Sequence of chain 1.A:
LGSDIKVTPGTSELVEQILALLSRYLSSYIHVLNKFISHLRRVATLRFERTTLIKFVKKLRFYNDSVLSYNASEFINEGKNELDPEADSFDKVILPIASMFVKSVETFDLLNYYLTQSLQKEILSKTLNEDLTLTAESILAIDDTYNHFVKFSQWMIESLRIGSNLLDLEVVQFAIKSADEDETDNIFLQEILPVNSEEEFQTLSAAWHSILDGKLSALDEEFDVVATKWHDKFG

A protein and the small-molecule ligand that binds it are described below.
Small molecule (SMILES): CC[C@H](C)[C@H](N)C(=O)N[C@@H](CO)C(=O)N[C@H](C(=O)N1CCC[C@H]1C(=O)N1CCC[C@H]1C(=O)NCC(=O)N[C@H](C=O)C(C)C)C(C)C

Binding-site contacts:
Ligand atom O contacts residue LEU200 of chain 1.A at 3.4 Å.
Ligand atom CG1 contacts residue ILE194 of chain 1.A at 4.2 Å (hydrophobic).
Ligand atom N contacts residue ILE194 of chain 1.A at 3.5 Å.
Ligand atom CB contacts residue ALA214 of chain 1.A at 3.4 Å (hydrophobic).
Ligand atom O contacts residue LEU200 of chain 1.A at 3.4 Å (h-bond).
Ligand atom CG2 contacts residue LYS153 of chain 1.A at 4.2 Å.
Ligand atom CG contacts residue LEU211 of chain 1.A at 4.2 Å (hydrophobic).
Ligand atom O contacts residue TRP215 of chain 1.A at 3.7 Å.
Ligand atom O contacts residue ILE199 of chain 1.A at 3.6 Å.
Ligand atom C contacts residue LEU211 of chain 1.A at 4.2 Å (hydrophobic).
Ligand atom CB contacts residue ILE218 of chain 1.A at 3.9 Å (hydrophobic).
Ligand atom CB contacts residue ILE194 of chain 1.A at 3.2 Å (hydrophobic).
Ligand atom CB contacts residue HIS150 of chain 1.A at 4.1 Å.
Ligand atom C contacts residue GLU198 of chain 1.A at 4.1 Å.
Ligand atom CD1 contacts residue LYS153 of chain 1.A at 3.4 Å.
Ligand atom O contacts residue HIS150 of chain 1.A at 3.8 Å.
Ligand atom CA contacts residue ILE194 of chain 1.A at 4.0 Å (hydrophobic).
Ligand atom CG2 contacts residue LEU211 of chain 1.A at 3.7 Å (hydrophobic).
Ligand atom O contacts residue LEU211 of chain 1.A at 3.5 Å.
Ligand atom CG2 contacts residue TRP157 of chain 1.A at 3.6 Å (hydrophobic).
Ligand atom OG contacts residue HIS150 of chain 1.A at 3.6 Å.
Ligand atom CA contacts residue HIS150 of chain 1.A at 4.0 Å.
Ligand atom CG2 contacts residue TRP215 of chain 1.A at 3.8 Å (hydrophobic).
Ligand atom O contacts residue GLU198 of chain 1.A at 3.2 Å (salt-bridge).
Ligand atom N contacts residue ILE218 of chain 1.A at 4.1 Å.
Ligand atom CD contacts residue TRP215 of chain 1.A at 3.4 Å (hydrophobic).
Ligand atom CD1 contacts residue ILE194 of chain 1.A at 3.7 Å (hydrophobic).
Ligand atom N contacts residue HIS150 of chain 1.A at 3.1 Å (h-bond).
Ligand atom C contacts residue HIS150 of chain 1.A at 3.6 Å.
Ligand atom CG contacts residue ALA214 of chain 1.A at 4.2 Å (hydrophobic).
Ligand atom CG1 contacts residue HIS150 of chain 1.A at 3.6 Å.
Ligand atom CB contacts residue TRP157 of chain 1.A at 4.1 Å (hydrophobic).
Ligand atom CD contacts residue ILE218 of chain 1.A at 4.2 Å (hydrophobic).
Ligand atom CG1 contacts residue TRP157 of chain 1.A at 3.5 Å (hydrophobic).
Ligand atom CG2 contacts residue ILE194 of chain 1.A at 3.4 Å (hydrophobic).
Ligand atom CG contacts residue TRP215 of chain 1.A at 3.6 Å (hydrophobic).
Ligand atom C contacts residue ILE218 of chain 1.A at 4.0 Å (hydrophobic).
Ligand atom O contacts residue ILE218 of chain 1.A at 3.8 Å.
Ligand atom CA contacts residue HIS150 of chain 1.A at 3.4 Å.
Ligand atom CB contacts residue HIS150 of chain 1.A at 3.9 Å.